Sequence of chain 4.A:
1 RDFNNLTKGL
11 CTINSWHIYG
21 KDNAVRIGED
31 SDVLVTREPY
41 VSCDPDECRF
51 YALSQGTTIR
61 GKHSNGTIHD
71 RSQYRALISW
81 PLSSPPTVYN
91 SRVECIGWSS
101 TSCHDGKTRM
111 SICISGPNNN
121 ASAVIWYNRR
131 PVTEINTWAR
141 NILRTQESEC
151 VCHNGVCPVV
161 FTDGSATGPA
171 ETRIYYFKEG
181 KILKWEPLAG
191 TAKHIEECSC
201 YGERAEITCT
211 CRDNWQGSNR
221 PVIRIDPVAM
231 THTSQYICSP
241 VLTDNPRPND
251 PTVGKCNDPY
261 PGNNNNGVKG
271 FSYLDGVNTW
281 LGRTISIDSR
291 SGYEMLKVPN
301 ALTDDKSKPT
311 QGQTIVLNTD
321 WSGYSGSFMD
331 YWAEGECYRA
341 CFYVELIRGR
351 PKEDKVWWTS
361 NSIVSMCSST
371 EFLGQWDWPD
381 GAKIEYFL

The protein below binds the small molecule below.
Small molecule (SMILES): CC(=O)N[C@@H]1[C@@H](O)[C@H](O)[C@@H](CO)O[C@H]1O

Binding-site contacts:
Ligand atom C1 contacts residue TRP357 of chain 4.A at 3.8 Å (hydrophobic).
Ligand atom C2 contacts residue TRP357 of chain 4.A at 4.1 Å (hydrophobic).
Ligand atom C7 contacts residue TRP357 of chain 4.A at 3.9 Å (hydrophobic).
Ligand atom C3 contacts residue ASN65 of chain 4.A at 3.7 Å.
Ligand atom N2 contacts residue TRP357 of chain 4.A at 3.4 Å.
Ligand atom C5 contacts residue ASN65 of chain 4.A at 3.7 Å.
Ligand atom C2 contacts residue ASN65 of chain 4.A at 2.4 Å.
Ligand atom C4 contacts residue ASN65 of chain 4.A at 4.2 Å.
Ligand atom O5 contacts residue TRP357 of chain 4.A at 4.5 Å.
Ligand atom C1 contacts residue ASN65 of chain 4.A at 1.5 Å.
Ligand atom N2 contacts residue ASN65 of chain 4.A at 2.9 Å (h-bond).
Ligand atom C3 contacts residue TRP357 of chain 4.A at 4.2 Å (hydrophobic).
Ligand atom C8 contacts residue TRP357 of chain 4.A at 3.4 Å (hydrophobic).
Ligand atom O5 contacts residue ASN65 of chain 4.A at 2.4 Å (h-bond).
Ligand atom O7 contacts residue ASN65 of chain 4.A at 4.0 Å.
Ligand atom C7 contacts residue ASN65 of chain 4.A at 3.7 Å.